The protein below binds the small molecule below.
Small molecule (SMILES): CC(=O)N[C@@H]1[C@@H](O)[C@H](O)[C@@H](CO)O[C@H]1O

Sequence of chain 1.B:
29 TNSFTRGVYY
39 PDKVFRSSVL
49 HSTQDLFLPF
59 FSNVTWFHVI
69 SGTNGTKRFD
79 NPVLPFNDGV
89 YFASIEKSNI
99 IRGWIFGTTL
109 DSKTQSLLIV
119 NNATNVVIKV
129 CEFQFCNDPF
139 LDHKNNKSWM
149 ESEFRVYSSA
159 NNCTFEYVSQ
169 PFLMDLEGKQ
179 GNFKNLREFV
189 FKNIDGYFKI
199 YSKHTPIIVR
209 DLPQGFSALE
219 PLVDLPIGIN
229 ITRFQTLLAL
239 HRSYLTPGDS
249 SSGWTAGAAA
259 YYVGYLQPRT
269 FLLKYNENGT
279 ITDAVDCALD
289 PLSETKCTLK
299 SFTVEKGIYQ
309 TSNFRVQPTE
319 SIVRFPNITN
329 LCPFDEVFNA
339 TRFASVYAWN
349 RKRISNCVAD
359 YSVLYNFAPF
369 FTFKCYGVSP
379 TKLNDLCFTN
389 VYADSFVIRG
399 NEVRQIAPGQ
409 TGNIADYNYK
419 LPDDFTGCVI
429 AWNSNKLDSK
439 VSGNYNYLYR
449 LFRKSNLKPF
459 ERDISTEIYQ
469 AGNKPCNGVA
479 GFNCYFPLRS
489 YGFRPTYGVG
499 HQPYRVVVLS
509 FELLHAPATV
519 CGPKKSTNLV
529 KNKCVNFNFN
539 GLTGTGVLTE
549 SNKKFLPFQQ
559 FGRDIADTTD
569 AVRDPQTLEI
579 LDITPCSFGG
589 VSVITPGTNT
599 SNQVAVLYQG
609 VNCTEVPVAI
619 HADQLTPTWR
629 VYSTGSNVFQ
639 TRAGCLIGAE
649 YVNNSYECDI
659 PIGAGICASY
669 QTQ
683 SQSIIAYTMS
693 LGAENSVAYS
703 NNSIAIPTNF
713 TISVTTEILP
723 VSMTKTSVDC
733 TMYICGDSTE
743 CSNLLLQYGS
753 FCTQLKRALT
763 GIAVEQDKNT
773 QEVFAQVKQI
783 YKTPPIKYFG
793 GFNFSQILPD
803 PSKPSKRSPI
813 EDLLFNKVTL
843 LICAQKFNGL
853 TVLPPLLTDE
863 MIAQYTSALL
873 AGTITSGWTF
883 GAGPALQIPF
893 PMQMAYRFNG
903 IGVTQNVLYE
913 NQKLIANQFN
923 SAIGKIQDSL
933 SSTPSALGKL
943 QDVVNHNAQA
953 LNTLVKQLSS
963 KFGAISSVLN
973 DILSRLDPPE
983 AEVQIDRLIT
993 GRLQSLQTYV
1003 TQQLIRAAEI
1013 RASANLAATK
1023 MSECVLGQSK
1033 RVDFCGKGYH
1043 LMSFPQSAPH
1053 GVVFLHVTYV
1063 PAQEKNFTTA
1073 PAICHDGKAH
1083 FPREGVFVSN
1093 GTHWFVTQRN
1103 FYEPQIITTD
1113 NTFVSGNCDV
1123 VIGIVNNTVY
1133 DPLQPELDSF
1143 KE

Binding-site contacts:
Ligand atom C3 contacts residue ASN610 of chain 1.B at 3.8 Å.
Ligand atom C1 contacts residue GLU613 of chain 1.B at 4.0 Å.
Ligand atom C4 contacts residue ASN610 of chain 1.B at 4.2 Å.
Ligand atom C2 contacts residue ASN610 of chain 1.B at 2.5 Å.
Ligand atom C8 contacts residue GLU613 of chain 1.B at 3.4 Å.
Ligand atom N2 contacts residue ASN610 of chain 1.B at 2.9 Å (h-bond).
Ligand atom C8 contacts residue ASN610 of chain 1.B at 4.3 Å.
Ligand atom C7 contacts residue ASN610 of chain 1.B at 3.2 Å.
Ligand atom O5 contacts residue ASN610 of chain 1.B at 2.4 Å (h-bond).
Ligand atom C1 contacts residue ASN610 of chain 1.B at 1.4 Å.
Ligand atom O7 contacts residue ASN610 of chain 1.B at 3.2 Å (h-bond).
Ligand atom N2 contacts residue GLU613 of chain 1.B at 3.8 Å.
Ligand atom C5 contacts residue ASN610 of chain 1.B at 3.7 Å.
Ligand atom C7 contacts residue GLU613 of chain 1.B at 3.8 Å.